Sequence of chain 1.C:
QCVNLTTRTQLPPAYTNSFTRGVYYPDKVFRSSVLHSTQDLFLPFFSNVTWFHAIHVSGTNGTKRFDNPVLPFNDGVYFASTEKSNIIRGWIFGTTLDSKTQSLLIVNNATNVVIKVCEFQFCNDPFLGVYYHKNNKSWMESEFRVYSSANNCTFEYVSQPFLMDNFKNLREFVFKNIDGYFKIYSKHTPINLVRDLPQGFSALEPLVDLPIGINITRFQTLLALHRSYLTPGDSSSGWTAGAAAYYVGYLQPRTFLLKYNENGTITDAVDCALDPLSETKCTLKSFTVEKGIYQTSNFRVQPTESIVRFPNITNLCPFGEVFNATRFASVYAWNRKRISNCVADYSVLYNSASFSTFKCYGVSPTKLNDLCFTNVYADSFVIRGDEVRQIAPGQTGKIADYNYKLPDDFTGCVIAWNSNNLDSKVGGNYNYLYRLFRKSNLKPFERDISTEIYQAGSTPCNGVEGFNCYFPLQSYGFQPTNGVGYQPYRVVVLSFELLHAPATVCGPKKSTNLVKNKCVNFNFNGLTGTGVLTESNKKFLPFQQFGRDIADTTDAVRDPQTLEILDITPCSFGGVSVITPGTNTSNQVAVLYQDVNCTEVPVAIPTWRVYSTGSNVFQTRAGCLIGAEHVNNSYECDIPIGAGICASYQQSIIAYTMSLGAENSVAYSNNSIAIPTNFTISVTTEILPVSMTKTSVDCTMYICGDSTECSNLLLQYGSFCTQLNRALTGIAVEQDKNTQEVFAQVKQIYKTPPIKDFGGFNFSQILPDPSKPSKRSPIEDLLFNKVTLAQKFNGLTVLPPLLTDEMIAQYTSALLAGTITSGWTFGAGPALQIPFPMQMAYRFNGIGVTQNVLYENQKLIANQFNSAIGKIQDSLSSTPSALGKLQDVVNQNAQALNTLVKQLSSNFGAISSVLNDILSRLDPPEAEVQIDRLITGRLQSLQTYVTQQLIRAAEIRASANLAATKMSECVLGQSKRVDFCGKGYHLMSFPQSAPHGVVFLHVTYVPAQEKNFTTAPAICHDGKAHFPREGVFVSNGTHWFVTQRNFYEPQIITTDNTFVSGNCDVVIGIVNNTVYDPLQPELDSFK

Binding-site contacts:
Ligand atom C3 contacts residue ASN1134 of chain 1.C at 3.8 Å.
Ligand atom C2 contacts residue ASN1134 of chain 1.C at 2.5 Å.
Ligand atom N2 contacts residue ASN1134 of chain 1.C at 2.9 Å (h-bond).
Ligand atom O5 contacts residue ASN1134 of chain 1.C at 2.4 Å (h-bond).
Ligand atom C1 contacts residue ASN1134 of chain 1.C at 1.4 Å.
Ligand atom C5 contacts residue ASN1134 of chain 1.C at 3.7 Å.
Ligand atom C7 contacts residue ASN1134 of chain 1.C at 3.8 Å.
Ligand atom C4 contacts residue ASN1134 of chain 1.C at 4.2 Å.
Ligand atom O7 contacts residue ASN1134 of chain 1.C at 4.3 Å.

This small molecule binds to this protein.
Small molecule (SMILES): CC(=O)N[C@H]1[C@H](O[C@H]2[C@H](O)[C@@H](NC(C)=O)CO[C@@H]2CO)O[C@H](CO)[C@@H](O)[C@@H]1O